This small molecule binds to this protein.
Small molecule (SMILES): CC(C)C[C@H](NC(=O)[C@H](CCC(N)=O)NC(=O)[C@H](C)NC(=O)[C@@H](N)CC(C)C)C(=O)N[C@@H](CCC(N)=O)C(=O)N[C@H](C(=O)N[C@@H](C)C=O)C(C)C

Sequence of chain 1.A:
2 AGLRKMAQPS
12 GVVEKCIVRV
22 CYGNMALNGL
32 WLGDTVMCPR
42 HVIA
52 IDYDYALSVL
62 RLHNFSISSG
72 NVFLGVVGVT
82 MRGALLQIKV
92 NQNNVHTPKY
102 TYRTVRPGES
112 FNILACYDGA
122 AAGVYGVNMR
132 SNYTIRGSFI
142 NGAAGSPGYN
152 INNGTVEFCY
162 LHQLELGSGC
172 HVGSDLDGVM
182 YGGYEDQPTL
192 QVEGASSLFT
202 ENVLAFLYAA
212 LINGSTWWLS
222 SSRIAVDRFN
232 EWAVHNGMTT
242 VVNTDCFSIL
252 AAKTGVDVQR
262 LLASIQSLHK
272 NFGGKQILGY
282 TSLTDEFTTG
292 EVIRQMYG

Binding-site contacts:
Ligand atom O contacts residue ALA145 of chain 1.A at 3.0 Å (h-bond).
Ligand atom NE2 contacts residue ALA144 of chain 1.A at 3.5 Å.
Ligand atom CG2 contacts residue MET26 of chain 1.A at 3.6 Å (hydrophobic).
Ligand atom O contacts residue MET26 of chain 1.A at 3.4 Å.
Ligand atom O contacts residue ASN25 of chain 1.A at 3.5 Å (h-bond).
Ligand atom CB contacts residue GLY143 of chain 1.A at 3.6 Å.
Ligand atom NE2 contacts residue PHE140 of chain 1.A at 3.1 Å.
Ligand atom C contacts residue ALA145 of chain 1.A at 3.5 Å (hydrophobic).
Ligand atom NE2 contacts residue HIS163 of chain 1.A at 2.9 Å (h-bond).
Ligand atom N contacts residue THR190 of chain 1.A at 3.0 Å (h-bond).
Ligand atom N contacts residue GLN164 of chain 1.A at 3.2 Å (h-bond).
Ligand atom C contacts residue ALA27 of chain 1.A at 3.6 Å (hydrophobic).
Ligand atom CG2 contacts residue ALA27 of chain 1.A at 3.3 Å (hydrophobic).
Ligand atom N contacts residue ALA27 of chain 1.A at 2.5 Å (h-bond).
Ligand atom OE1 contacts residue GLU166 of chain 1.A at 2.8 Å (salt-bridge).
Ligand atom O contacts residue ALA144 of chain 1.A at 3.2 Å (h-bond).
Ligand atom NE2 contacts residue ILE141 of chain 1.A at 3.4 Å (h-bond).
Ligand atom CB contacts residue THR190 of chain 1.A at 3.3 Å.
Ligand atom CB contacts residue HIS42 of chain 1.A at 3.5 Å.
Ligand atom CD2 contacts residue LEU165 of chain 1.A at 3.5 Å (hydrophobic).
Ligand atom CA contacts residue GLN164 of chain 1.A at 3.6 Å.
Ligand atom O contacts residue PRO189 of chain 1.A at 3.6 Å.
Ligand atom CB contacts residue ALA27 of chain 1.A at 3.2 Å (hydrophobic).
Ligand atom CG1 contacts residue MET26 of chain 1.A at 3.4 Å (hydrophobic).
Ligand atom CD contacts residue HIS163 of chain 1.A at 2.9 Å.
Ligand atom CA contacts residue GLU166 of chain 1.A at 3.6 Å.
Ligand atom CA contacts residue ALA27 of chain 1.A at 3.2 Å (hydrophobic).
Ligand atom CB contacts residue GLN188 of chain 1.A at 3.5 Å.
Ligand atom O contacts residue GLY143 of chain 1.A at 2.9 Å (h-bond).
Ligand atom CA contacts residue GLU166 of chain 1.A at 3.6 Å.
Ligand atom N contacts residue HIS42 of chain 1.A at 3.6 Å (h-bond).
Ligand atom OE1 contacts residue HIS163 of chain 1.A at 2.9 Å (h-bond).
Ligand atom O contacts residue GLU166 of chain 1.A at 2.8 Å (salt-bridge).
Ligand atom C contacts residue GLU166 of chain 1.A at 3.6 Å.
Ligand atom CB contacts residue GLN192 of chain 1.A at 3.6 Å.
Ligand atom N contacts residue GLU166 of chain 1.A at 2.7 Å (salt-bridge).
Ligand atom O contacts residue ALA27 of chain 1.A at 2.9 Å (h-bond).
Ligand atom O contacts residue LEU165 of chain 1.A at 3.2 Å.
Ligand atom C contacts residue ALA27 of chain 1.A at 3.5 Å (hydrophobic).
Ligand atom OE1 contacts residue HIS172 of chain 1.A at 3.2 Å.